Binding-site contacts:
Ligand atom C8 contacts residue GLU256 of chain 2.D at 4.1 Å.
Ligand atom C4 contacts residue ASN215 of chain 2.D at 4.3 Å.
Ligand atom O5 contacts residue ASN215 of chain 2.D at 2.4 Å (h-bond).
Ligand atom C8 contacts residue SER255 of chain 2.D at 3.1 Å.
Ligand atom C2 contacts residue ASN215 of chain 2.D at 2.5 Å.
Ligand atom C8 contacts residue ASN215 of chain 2.D at 3.3 Å.
Ligand atom C1 contacts residue SER217 of chain 2.D at 3.8 Å.
Ligand atom N2 contacts residue ASN215 of chain 2.D at 2.4 Å (h-bond).
Ligand atom O5 contacts residue SER217 of chain 2.D at 4.4 Å.
Ligand atom O7 contacts residue GLN332 of chain 2.D at 3.8 Å.
Ligand atom O6 contacts residue PRO219 of chain 2.D at 4.4 Å.
Ligand atom C7 contacts residue ASN215 of chain 2.D at 3.1 Å.
Ligand atom C1 contacts residue ASN215 of chain 2.D at 1.4 Å.
Ligand atom N2 contacts residue SER217 of chain 2.D at 4.4 Å.
Ligand atom C5 contacts residue ASN215 of chain 2.D at 3.7 Å.
Ligand atom O7 contacts residue ASN215 of chain 2.D at 4.0 Å.
Ligand atom C3 contacts residue ASN215 of chain 2.D at 3.8 Å.

A protein and the small-molecule ligand that binds it are described below.
Small molecule (SMILES): CC(=O)N[C@@H]1[C@@H](O)[C@H](O)[C@@H](CO)O[C@H]1O

Sequence of chain 2.D:
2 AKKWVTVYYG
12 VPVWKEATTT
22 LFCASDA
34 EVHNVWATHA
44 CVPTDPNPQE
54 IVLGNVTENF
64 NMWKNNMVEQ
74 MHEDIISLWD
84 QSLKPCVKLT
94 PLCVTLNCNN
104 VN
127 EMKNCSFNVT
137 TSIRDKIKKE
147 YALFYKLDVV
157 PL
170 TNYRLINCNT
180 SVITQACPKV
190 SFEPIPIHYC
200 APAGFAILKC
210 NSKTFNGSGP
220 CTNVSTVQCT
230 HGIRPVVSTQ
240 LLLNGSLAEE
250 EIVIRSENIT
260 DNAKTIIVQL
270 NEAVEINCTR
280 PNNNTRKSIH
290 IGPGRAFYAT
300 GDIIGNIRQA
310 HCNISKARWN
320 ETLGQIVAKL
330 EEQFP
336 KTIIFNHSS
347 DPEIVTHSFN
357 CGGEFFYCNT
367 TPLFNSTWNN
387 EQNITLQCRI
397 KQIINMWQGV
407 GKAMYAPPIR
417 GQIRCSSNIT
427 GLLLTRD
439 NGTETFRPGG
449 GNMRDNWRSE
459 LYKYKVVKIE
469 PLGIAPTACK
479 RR